Sequence of chain 1.B:
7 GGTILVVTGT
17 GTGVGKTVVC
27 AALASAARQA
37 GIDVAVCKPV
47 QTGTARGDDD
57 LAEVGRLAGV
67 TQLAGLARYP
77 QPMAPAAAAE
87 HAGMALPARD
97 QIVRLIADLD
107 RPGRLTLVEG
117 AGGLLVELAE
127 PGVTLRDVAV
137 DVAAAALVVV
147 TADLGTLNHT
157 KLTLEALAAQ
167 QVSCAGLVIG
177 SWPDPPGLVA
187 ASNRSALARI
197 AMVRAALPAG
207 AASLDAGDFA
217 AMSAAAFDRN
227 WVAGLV

A protein and the small-molecule ligand that binds it are described below.
Small molecule (SMILES): Nc1ccn([C@H]2C[C@H](O)[C@@H](CO)O2)c(=O)n1

Binding-site contacts:
Ligand atom O2 contacts residue ALA208 of chain 1.B at 3.0 Å (h-bond).
Ligand atom C5' contacts residue SO41 of chain 1.G at 3.6 Å.
Ligand atom O2 contacts residue GLY206 of chain 1.B at 3.2 Å.
Ligand atom O5' contacts residue SO41 of chain 1.G at 2.9 Å (h-bond).
Ligand atom N4 contacts residue ALA207 of chain 1.B at 4.0 Å.
Ligand atom C4 contacts residue GLY206 of chain 1.B at 4.2 Å.
Ligand atom N3 contacts residue GLY206 of chain 1.B at 3.2 Å (h-bond).
Ligand atom C5 contacts residue SER177 of chain 1.B at 3.9 Å.
Ligand atom C2 contacts residue ALA207 of chain 1.B at 3.5 Å (hydrophobic).
Ligand atom C2 contacts residue GLY206 of chain 1.B at 3.5 Å.
Ligand atom C4 contacts residue PRO204 of chain 1.B at 3.5 Å (hydrophobic).
Ligand atom N4 contacts residue SER177 of chain 1.B at 3.8 Å.
Ligand atom N4 contacts residue GLY176 of chain 1.B at 2.9 Å (h-bond).
Ligand atom C5 contacts residue GLY21 of chain 1.B at 4.0 Å.
Ligand atom C4 contacts residue VAL24 of chain 1.B at 3.9 Å (hydrophobic).
Ligand atom N4 contacts residue ALA205 of chain 1.B at 4.2 Å.
Ligand atom N1 contacts residue VAL24 of chain 1.B at 4.0 Å.
Ligand atom C5 contacts residue VAL24 of chain 1.B at 3.9 Å (hydrophobic).
Ligand atom N4 contacts residue VAL24 of chain 1.B at 4.2 Å.
Ligand atom C5 contacts residue GLY176 of chain 1.B at 3.2 Å.
Ligand atom N4 contacts residue PRO204 of chain 1.B at 2.7 Å (h-bond).
Ligand atom O5' contacts residue GLY19 of chain 1.B at 3.6 Å.
Ligand atom N3 contacts residue PRO204 of chain 1.B at 3.4 Å (h-bond).
Ligand atom C6 contacts residue VAL24 of chain 1.B at 3.9 Å (hydrophobic).
Ligand atom N3 contacts residue ALA205 of chain 1.B at 3.9 Å.
Ligand atom C2 contacts residue ALA208 of chain 1.B at 3.5 Å (hydrophobic).
Ligand atom N4 contacts residue LEU203 of chain 1.B at 3.1 Å (h-bond).
Ligand atom C1' contacts residue ALA208 of chain 1.B at 3.8 Å (hydrophobic).
Ligand atom C4 contacts residue GLY176 of chain 1.B at 3.5 Å.
Ligand atom C4 contacts residue SER177 of chain 1.B at 4.1 Å.
Ligand atom C2' contacts residue ALA208 of chain 1.B at 3.6 Å (hydrophobic).
Ligand atom N3 contacts residue ALA208 of chain 1.B at 3.7 Å.
Ligand atom N3 contacts residue ALA207 of chain 1.B at 2.9 Å (h-bond).
Ligand atom C5' contacts residue GLY19 of chain 1.B at 4.0 Å.
Ligand atom C2' contacts residue VAL24 of chain 1.B at 3.8 Å (hydrophobic).
Ligand atom O2 contacts residue ALA207 of chain 1.B at 3.3 Å (h-bond).
Ligand atom C6 contacts residue GLY21 of chain 1.B at 3.8 Å.
Ligand atom N1 contacts residue ALA208 of chain 1.B at 4.1 Å.
Ligand atom C5' contacts residue GLY21 of chain 1.B at 4.2 Å.
Ligand atom C4 contacts residue ALA207 of chain 1.B at 4.1 Å (hydrophobic).